Binding-site contacts:
Ligand atom CE2 contacts residue GLN49 of chain 1.A at 3.5 Å.
Ligand atom O contacts residue VAL51 of chain 1.A at 3.5 Å.
Ligand atom CG contacts residue ARG96 of chain 1.A at 3.5 Å.
Ligand atom CG contacts residue VAL51 of chain 1.A at 3.7 Å (hydrophobic).
Ligand atom CE contacts residue MET98 of chain 1.A at 3.5 Å (hydrophobic).
Ligand atom CH2 contacts residue TYR106 of chain 1.A at 3.6 Å (hydrophobic).
Ligand atom OG contacts residue ASN46 of chain 1.A at 3.4 Å (h-bond).
Ligand atom N contacts residue TYR39 of chain 1.A at 3.5 Å (h-bond).
Ligand atom CH2 contacts residue GLN49 of chain 1.A at 3.6 Å.
Ligand atom CA contacts residue TYR39 of chain 1.A at 3.4 Å (hydrophobic).
Ligand atom CZ3 contacts residue MET98 of chain 1.A at 3.8 Å (hydrophobic).
Ligand atom C contacts residue TYR39 of chain 1.A at 3.6 Å (hydrophobic).
Ligand atom CE3 contacts residue TYR39 of chain 1.A at 3.5 Å (hydrophobic).
Ligand atom N contacts residue ASN46 of chain 1.A at 3.2 Å (h-bond).
Ligand atom CB contacts residue ARG96 of chain 1.A at 3.7 Å.
Ligand atom CZ2 contacts residue VAL51 of chain 1.A at 3.6 Å (hydrophobic).
Ligand atom CG contacts residue GLN49 of chain 1.A at 3.4 Å.
Ligand atom CD2 contacts residue ASP56 of chain 1.A at 3.2 Å.
Ligand atom CB contacts residue GLN49 of chain 1.A at 3.4 Å.
Ligand atom NE1 contacts residue GLN49 of chain 1.A at 3.5 Å (h-bond).
Ligand atom O contacts residue GLN49 of chain 1.A at 3.8 Å.
Ligand atom C contacts residue ASN46 of chain 1.A at 3.5 Å.
Ligand atom CD1 contacts residue ARG96 of chain 1.A at 3.6 Å.
Ligand atom O contacts residue ASN46 of chain 1.A at 2.7 Å (h-bond).
Ligand atom CZ2 contacts residue TYR106 of chain 1.A at 3.6 Å (hydrophobic).
Ligand atom CA contacts residue GLN49 of chain 1.A at 3.7 Å.
Ligand atom C contacts residue TYR39 of chain 1.A at 3.6 Å (hydrophobic).
Ligand atom N contacts residue ASP56 of chain 1.A at 3.7 Å.
Ligand atom CD1 contacts residue GLN49 of chain 1.A at 3.5 Å.
Ligand atom NE1 contacts residue ARG96 of chain 1.A at 3.8 Å.
Ligand atom CE3 contacts residue GLN49 of chain 1.A at 3.5 Å.
Ligand atom CB contacts residue VAL51 of chain 1.A at 3.7 Å (hydrophobic).
Ligand atom CZ3 contacts residue GLN49 of chain 1.A at 3.7 Å.
Ligand atom CH2 contacts residue VAL51 of chain 1.A at 3.6 Å (hydrophobic).
Ligand atom O contacts residue MET98 of chain 1.A at 3.3 Å.
Ligand atom O contacts residue GLN49 of chain 1.A at 2.8 Å (h-bond).
Ligand atom N contacts residue GLN49 of chain 1.A at 3.0 Å (h-bond).
Ligand atom CD2 contacts residue GLN49 of chain 1.A at 3.4 Å.
Ligand atom O contacts residue VAL59 of chain 1.A at 3.5 Å.
Ligand atom CB contacts residue ILE37 of chain 1.A at 3.7 Å (hydrophobic).

Sequence of chain 1.A:
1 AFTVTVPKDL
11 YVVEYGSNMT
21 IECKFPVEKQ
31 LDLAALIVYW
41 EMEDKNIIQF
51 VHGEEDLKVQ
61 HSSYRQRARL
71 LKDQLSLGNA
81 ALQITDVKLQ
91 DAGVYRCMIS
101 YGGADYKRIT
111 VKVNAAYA

The small molecule below binds the protein below.
Small molecule (SMILES): [H]/N=C(\N)NCCC[C@@H]1NC(=O)[C@H](CCCC)N(C)C(=O)[C@H](CCCC)N(C)C(=O)[C@H](Cc2c[nH]c3ccccc23)NC(=O)[C@H](CO)NC(=O)[C@H](Cc2c[nH]c3ccccc23)NC(=O)[C@H](CO)NC(=O)[C@H](CC(C)C)NC(=O)[C@H](Cc2cnc[nH]2)NC(=O)[C@@H]2CCCN2C(=O)[C@H](CC(N)=O)NC(=O)[C@H](C)N(C)C(=O)[C@H](Cc2ccccc2)NC(=O)CSC[C@@H](C(=O)NCC(N)=O)NC1=O